Sequence of chain 3.F:
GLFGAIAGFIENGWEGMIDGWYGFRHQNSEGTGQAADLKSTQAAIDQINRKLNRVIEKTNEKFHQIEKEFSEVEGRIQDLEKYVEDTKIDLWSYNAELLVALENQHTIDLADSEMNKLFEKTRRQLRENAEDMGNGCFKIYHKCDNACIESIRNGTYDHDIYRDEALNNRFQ

Binding-site contacts:
Ligand atom C8 contacts residue ASN154 of chain 3.F at 4.5 Å.
Ligand atom O5 contacts residue SER151 of chain 3.F at 3.6 Å (h-bond).
Ligand atom C2 contacts residue ASN154 of chain 3.F at 2.5 Å.
Ligand atom N2 contacts residue THR156 of chain 3.F at 3.5 Å.
Ligand atom O6 contacts residue GLU150 of chain 3.F at 2.8 Å.
Ligand atom C5 contacts residue SER151 of chain 3.F at 4.3 Å.
Ligand atom N2 contacts residue ASN154 of chain 3.F at 2.9 Å (h-bond).
Ligand atom O7 contacts residue ASN154 of chain 3.F at 3.0 Å.
Ligand atom C5 contacts residue ASN154 of chain 3.F at 3.7 Å.
Ligand atom O5 contacts residue GLU150 of chain 3.F at 2.8 Å.
Ligand atom C1 contacts residue ASN154 of chain 3.F at 1.4 Å.
Ligand atom C4 contacts residue ASN154 of chain 3.F at 4.2 Å.
Ligand atom C7 contacts residue ASN154 of chain 3.F at 3.2 Å.
Ligand atom C1 contacts residue SER151 of chain 3.F at 3.8 Å.
Ligand atom C1 contacts residue THR156 of chain 3.F at 3.3 Å.
Ligand atom O5 contacts residue ALA147 of chain 3.F at 4.4 Å.
Ligand atom C2 contacts residue THR156 of chain 3.F at 3.8 Å.
Ligand atom C3 contacts residue ASN154 of chain 3.F at 3.8 Å.
Ligand atom C5 contacts residue GLU150 of chain 3.F at 3.9 Å.
Ligand atom O5 contacts residue THR156 of chain 3.F at 4.3 Å.
Ligand atom C3 contacts residue THR156 of chain 3.F at 4.3 Å.
Ligand atom C1 contacts residue GLU150 of chain 3.F at 3.5 Å.
Ligand atom C7 contacts residue THR156 of chain 3.F at 4.4 Å.
Ligand atom C5 contacts residue ALA147 of chain 3.F at 4.2 Å (hydrophobic).
Ligand atom O5 contacts residue ASN154 of chain 3.F at 2.4 Å (h-bond).
Ligand atom O6 contacts residue ALA147 of chain 3.F at 4.3 Å.
Ligand atom C6 contacts residue GLU150 of chain 3.F at 3.6 Å.
Ligand atom C6 contacts residue ALA147 of chain 3.F at 3.6 Å (hydrophobic).

The small molecule below binds the protein below.
Small molecule (SMILES): CC(=O)N[C@@H]1[C@@H](O)[C@H](O)[C@@H](CO)O[C@H]1O